Sequence of chain 1.S:
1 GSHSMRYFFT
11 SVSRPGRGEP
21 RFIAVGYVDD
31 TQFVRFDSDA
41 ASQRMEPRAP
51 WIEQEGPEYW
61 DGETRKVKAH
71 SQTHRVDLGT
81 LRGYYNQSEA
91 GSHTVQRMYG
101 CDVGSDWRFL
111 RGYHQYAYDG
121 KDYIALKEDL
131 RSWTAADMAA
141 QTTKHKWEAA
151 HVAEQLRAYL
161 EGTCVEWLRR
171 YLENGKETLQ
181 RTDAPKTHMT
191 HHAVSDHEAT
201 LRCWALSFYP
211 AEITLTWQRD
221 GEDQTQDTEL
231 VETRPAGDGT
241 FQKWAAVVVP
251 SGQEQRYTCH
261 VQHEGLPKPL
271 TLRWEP

Binding-site contacts:
Ligand atom CE2 contacts residue THR163 of chain 1.S at 3.3 Å.
Ligand atom CD2 contacts residue TYR99 of chain 1.S at 3.5 Å (hydrophobic).
Ligand atom O contacts residue HIS70 of chain 1.S at 3.3 Å.
Ligand atom N contacts residue ASP77 of chain 1.S at 3.2 Å (salt-bridge).
Ligand atom N contacts residue LYS66 of chain 1.S at 3.3 Å (salt-bridge).
Ligand atom OXT contacts residue LYS146 of chain 1.S at 3.2 Å (salt-bridge).
Ligand atom CD1 contacts residue GLU63 of chain 1.S at 3.3 Å.
Ligand atom CB contacts residue TRP167 of chain 1.S at 3.4 Å (hydrophobic).
Ligand atom CA contacts residue GLU63 of chain 1.S at 3.3 Å.
Ligand atom CG1 contacts residue THR143 of chain 1.S at 3.3 Å.
Ligand atom CZ contacts residue LYS66 of chain 1.S at 3.3 Å.
Ligand atom CD1 contacts residue MET45 of chain 1.S at 3.3 Å (hydrophobic).
Ligand atom CA contacts residue ASP77 of chain 1.S at 3.4 Å.
Ligand atom N contacts residue TYR7 of chain 1.S at 2.6 Å (h-bond).
Ligand atom O contacts residue GOL1 of chain 1.PB at 3.4 Å (h-bond).
Ligand atom CG1 contacts residue LEU81 of chain 1.S at 3.4 Å (hydrophobic).
Ligand atom CD2 contacts residue TYR159 of chain 1.S at 3.4 Å (hydrophobic).
Ligand atom CD2 contacts residue THR163 of chain 1.S at 3.1 Å.
Ligand atom C contacts residue GLU63 of chain 1.S at 3.5 Å.
Ligand atom CA contacts residue TYR171 of chain 1.S at 3.4 Å (hydrophobic).
Ligand atom O contacts residue TRP147 of chain 1.S at 3.0 Å (h-bond).
Ligand atom O contacts residue LYS146 of chain 1.S at 3.0 Å (salt-bridge).
Ligand atom O contacts residue LYS146 of chain 1.S at 3.1 Å (salt-bridge).
Ligand atom C contacts residue TYR7 of chain 1.S at 3.4 Å (hydrophobic).
Ligand atom CD2 contacts residue LYS66 of chain 1.S at 3.5 Å.
Ligand atom CE2 contacts residue LYS66 of chain 1.S at 3.2 Å.
Ligand atom CA contacts residue TYR7 of chain 1.S at 3.4 Å (hydrophobic).
Ligand atom CD2 contacts residue TYR7 of chain 1.S at 3.3 Å (hydrophobic).
Ligand atom C contacts residue LYS146 of chain 1.S at 3.3 Å.
Ligand atom O contacts residue THR73 of chain 1.S at 2.7 Å (h-bond).
Ligand atom O contacts residue LYS66 of chain 1.S at 2.9 Å (salt-bridge).
Ligand atom O contacts residue TYR159 of chain 1.S at 3.0 Å (h-bond).
Ligand atom CD1 contacts residue HIS70 of chain 1.S at 3.4 Å.
Ligand atom OXT contacts residue TYR84 of chain 1.S at 3.0 Å (h-bond).
Ligand atom N contacts residue GLU63 of chain 1.S at 2.8 Å (salt-bridge).
Ligand atom CD1 contacts residue TRP167 of chain 1.S at 3.2 Å (hydrophobic).
Ligand atom N contacts residue TYR171 of chain 1.S at 2.6 Å (h-bond).
Ligand atom OXT contacts residue THR143 of chain 1.S at 3.3 Å (h-bond).
Ligand atom N contacts residue TYR99 of chain 1.S at 3.3 Å (h-bond).
Ligand atom CG2 contacts residue HIS70 of chain 1.S at 3.4 Å.

The protein below binds the small molecule below.
Small molecule (SMILES): CC[C@H](C)[C@H](NC(=O)[C@H](CC1=c2ccccc2=NC1)NC(=O)[C@H](CCSC)NC(=O)[C@H](CC(C)C)NC(=O)[C@H](CC(C)C)NC(=O)[C@@H](N)Cc1ccc(O)cc1)C(=O)N[C@H](C(=O)N[C@@H](CCC(N)=O)C(=O)N[C@H](C(=O)O)C(C)C)[C@@H](C)O